Sequence of chain 1.H:
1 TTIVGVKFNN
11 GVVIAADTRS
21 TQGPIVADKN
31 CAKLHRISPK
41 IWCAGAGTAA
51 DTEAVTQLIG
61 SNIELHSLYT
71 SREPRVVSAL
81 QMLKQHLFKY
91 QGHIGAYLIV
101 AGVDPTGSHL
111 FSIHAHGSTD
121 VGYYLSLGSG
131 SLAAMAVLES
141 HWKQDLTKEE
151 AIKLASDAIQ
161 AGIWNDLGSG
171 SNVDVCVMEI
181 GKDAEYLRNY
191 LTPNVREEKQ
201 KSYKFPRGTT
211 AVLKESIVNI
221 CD

Sequence of chain 1.I:
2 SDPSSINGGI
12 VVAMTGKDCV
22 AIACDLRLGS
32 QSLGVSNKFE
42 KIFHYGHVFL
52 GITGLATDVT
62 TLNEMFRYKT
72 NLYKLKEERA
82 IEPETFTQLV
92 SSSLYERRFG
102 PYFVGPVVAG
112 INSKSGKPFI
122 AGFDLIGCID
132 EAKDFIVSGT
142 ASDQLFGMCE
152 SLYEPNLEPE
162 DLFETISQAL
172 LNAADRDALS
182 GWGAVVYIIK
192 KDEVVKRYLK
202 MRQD

Binding-site contacts:
Ligand atom N contacts residue THR21 of chain 1.H at 3.0 Å (h-bond).
Ligand atom CH3 contacts residue GLN22 of chain 1.H at 3.8 Å.
Ligand atom C23 contacts residue ARG19 of chain 1.H at 3.6 Å.
Ligand atom C25 contacts residue GLY47 of chain 1.H at 3.7 Å.
Ligand atom CA contacts residue THR21 of chain 1.H at 3.5 Å.
Ligand atom O contacts residue THR21 of chain 1.H at 3.2 Å (h-bond).
Ligand atom C23 contacts residue GLY168 of chain 1.H at 3.0 Å.
Ligand atom O contacts residue ALA49 of chain 1.H at 3.4 Å (h-bond).
Ligand atom C22 contacts residue THR1 of chain 1.H at 1.5 Å.
Ligand atom N contacts residue GLN22 of chain 1.H at 3.8 Å.
Ligand atom C23 contacts residue THR1 of chain 1.H at 2.5 Å.
Ligand atom CA contacts residue GLY47 of chain 1.H at 3.3 Å.
Ligand atom C26 contacts residue GLY47 of chain 1.H at 3.8 Å.
Ligand atom C28 contacts residue GLY45 of chain 1.H at 3.6 Å.
Ligand atom C24 contacts residue THR1 of chain 1.H at 2.5 Å.
Ligand atom O contacts residue SER20 of chain 1.H at 3.3 Å (h-bond).
Ligand atom CD contacts residue GLN22 of chain 1.H at 3.6 Å.
Ligand atom C28 contacts residue THR52 of chain 1.H at 3.7 Å.
Ligand atom O contacts residue THR1 of chain 1.H at 2.3 Å (h-bond).
Ligand atom C22 contacts residue GLY168 of chain 1.H at 3.6 Å.
Ligand atom C26 contacts residue ALA49 of chain 1.H at 3.8 Å (hydrophobic).
Ligand atom CD contacts residue ASP125 of chain 1.I at 3.2 Å.
Ligand atom C25 contacts residue THR1 of chain 1.H at 2.5 Å.
Ligand atom CB contacts residue LEU126 of chain 1.I at 3.8 Å (hydrophobic).
Ligand atom C contacts residue THR21 of chain 1.H at 3.8 Å.
Ligand atom C contacts residue GLN22 of chain 1.H at 3.1 Å.
Ligand atom C contacts residue GLY47 of chain 1.H at 3.5 Å.
Ligand atom C28 contacts residue ALA49 of chain 1.H at 3.7 Å (hydrophobic).
Ligand atom O contacts residue GLN22 of chain 1.H at 2.5 Å (h-bond).
Ligand atom CB contacts residue GLY47 of chain 1.H at 3.7 Å.
Ligand atom N contacts residue THR1 of chain 1.H at 3.7 Å.
Ligand atom C27 contacts residue SER20 of chain 1.H at 3.8 Å.
Ligand atom O contacts residue GLY47 of chain 1.H at 3.1 Å (h-bond).
Ligand atom N contacts residue GLN22 of chain 1.H at 3.8 Å.
Ligand atom O7 contacts residue THR21 of chain 1.H at 3.6 Å (h-bond).
Ligand atom N contacts residue GLY47 of chain 1.H at 2.9 Å (h-bond).
Ligand atom CA contacts residue THR1 of chain 1.H at 2.3 Å.
Ligand atom C contacts residue THR1 of chain 1.H at 1.4 Å.
Ligand atom O7 contacts residue THR1 of chain 1.H at 3.2 Å (h-bond).
Ligand atom O contacts residue ALA46 of chain 1.H at 3.5 Å.

This small molecule binds to this protein.
Small molecule (SMILES): CC(C)C[C@H](NC(=O)[C@H](C)NC(=O)[C@@H]1CCCN1C(=O)[C@H](C)NC(=O)CN=[N+]=N)[C@@H](O)[C@H](C)CO